Sequence of chain 1.C:
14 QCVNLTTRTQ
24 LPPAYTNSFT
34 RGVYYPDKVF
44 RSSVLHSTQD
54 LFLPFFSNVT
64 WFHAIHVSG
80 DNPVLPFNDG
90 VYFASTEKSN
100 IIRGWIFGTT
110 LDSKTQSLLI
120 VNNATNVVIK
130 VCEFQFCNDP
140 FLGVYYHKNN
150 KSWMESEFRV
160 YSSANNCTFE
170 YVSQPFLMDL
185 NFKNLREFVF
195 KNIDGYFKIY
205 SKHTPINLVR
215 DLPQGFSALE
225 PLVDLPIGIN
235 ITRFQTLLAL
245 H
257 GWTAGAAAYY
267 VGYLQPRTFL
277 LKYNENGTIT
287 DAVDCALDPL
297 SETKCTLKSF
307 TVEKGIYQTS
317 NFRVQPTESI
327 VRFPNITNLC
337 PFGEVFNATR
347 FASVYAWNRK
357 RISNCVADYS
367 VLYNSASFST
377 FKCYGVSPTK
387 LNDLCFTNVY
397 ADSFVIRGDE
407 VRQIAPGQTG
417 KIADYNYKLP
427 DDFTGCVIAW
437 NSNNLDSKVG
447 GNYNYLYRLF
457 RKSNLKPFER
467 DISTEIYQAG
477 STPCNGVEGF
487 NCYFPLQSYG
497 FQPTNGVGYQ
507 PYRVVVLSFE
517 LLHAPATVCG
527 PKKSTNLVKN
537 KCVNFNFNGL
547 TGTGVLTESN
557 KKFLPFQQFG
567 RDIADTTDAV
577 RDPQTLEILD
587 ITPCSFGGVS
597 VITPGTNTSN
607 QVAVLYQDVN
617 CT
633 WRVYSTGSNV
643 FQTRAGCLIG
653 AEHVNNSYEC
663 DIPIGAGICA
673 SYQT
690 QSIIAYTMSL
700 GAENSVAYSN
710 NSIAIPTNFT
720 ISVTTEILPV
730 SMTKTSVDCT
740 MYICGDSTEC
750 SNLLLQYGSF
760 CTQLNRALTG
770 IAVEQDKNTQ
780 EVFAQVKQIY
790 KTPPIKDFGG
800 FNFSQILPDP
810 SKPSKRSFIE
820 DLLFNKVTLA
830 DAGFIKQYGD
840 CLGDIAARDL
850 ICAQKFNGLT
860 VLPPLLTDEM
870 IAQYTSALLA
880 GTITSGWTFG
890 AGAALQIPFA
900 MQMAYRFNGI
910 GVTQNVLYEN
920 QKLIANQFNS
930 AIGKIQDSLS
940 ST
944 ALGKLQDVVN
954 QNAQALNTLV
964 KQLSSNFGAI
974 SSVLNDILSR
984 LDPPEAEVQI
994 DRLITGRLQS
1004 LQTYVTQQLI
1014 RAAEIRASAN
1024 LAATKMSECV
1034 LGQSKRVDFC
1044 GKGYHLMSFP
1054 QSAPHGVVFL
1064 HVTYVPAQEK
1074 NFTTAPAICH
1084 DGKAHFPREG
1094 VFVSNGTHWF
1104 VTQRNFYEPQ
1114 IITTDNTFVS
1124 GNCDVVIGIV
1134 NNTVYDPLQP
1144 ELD

Binding-site contacts:
Ligand atom C2 contacts residue ASN717 of chain 1.C at 2.5 Å.
Ligand atom O5 contacts residue ASN717 of chain 1.C at 2.4 Å (h-bond).
Ligand atom C1 contacts residue ASN717 of chain 1.C at 1.4 Å.
Ligand atom C8 contacts residue LEU922 of chain 1.C at 3.9 Å (hydrophobic).
Ligand atom C5 contacts residue ASN717 of chain 1.C at 3.6 Å.
Ligand atom N2 contacts residue ASN717 of chain 1.C at 2.9 Å (h-bond).
Ligand atom O4 contacts residue LEU922 of chain 1.C at 4.2 Å.
Ligand atom C7 contacts residue ASN717 of chain 1.C at 3.5 Å.
Ligand atom O7 contacts residue GLN1071 of chain 1.C at 3.4 Å (h-bond).
Ligand atom C1 contacts residue GLN1071 of chain 1.C at 4.3 Å.
Ligand atom O6 contacts residue LEU922 of chain 1.C at 4.5 Å.
Ligand atom C4 contacts residue ASN717 of chain 1.C at 4.2 Å.
Ligand atom C5 contacts residue LEU922 of chain 1.C at 4.0 Å (hydrophobic).
Ligand atom O5 contacts residue GLN1071 of chain 1.C at 4.1 Å.
Ligand atom C7 contacts residue LEU922 of chain 1.C at 3.9 Å (hydrophobic).
Ligand atom C7 contacts residue GLN1071 of chain 1.C at 4.3 Å.
Ligand atom O7 contacts residue ASN717 of chain 1.C at 3.6 Å.
Ligand atom C3 contacts residue ASN717 of chain 1.C at 3.8 Å.
Ligand atom O6 contacts residue GLN926 of chain 1.C at 3.2 Å (h-bond).
Ligand atom O7 contacts residue LEU922 of chain 1.C at 4.0 Å.

The protein below binds the small molecule below.
Small molecule (SMILES): CC(=O)N[C@H]1[C@H](O[C@H]2[C@H](O)[C@@H](NC(C)=O)CO[C@@H]2CO)O[C@H](CO)[C@@H](O)[C@@H]1O